Sequence of chain 2.A:
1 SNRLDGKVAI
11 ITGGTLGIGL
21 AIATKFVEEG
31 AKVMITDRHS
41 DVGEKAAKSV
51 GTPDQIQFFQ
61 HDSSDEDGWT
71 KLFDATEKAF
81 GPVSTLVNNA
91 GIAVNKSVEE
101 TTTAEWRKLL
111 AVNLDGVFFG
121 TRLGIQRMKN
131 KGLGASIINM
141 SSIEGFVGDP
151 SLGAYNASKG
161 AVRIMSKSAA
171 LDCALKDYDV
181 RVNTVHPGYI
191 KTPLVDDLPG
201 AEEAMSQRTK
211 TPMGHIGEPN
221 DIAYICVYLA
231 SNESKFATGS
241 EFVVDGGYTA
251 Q

Binding-site contacts:
Ligand atom C5 contacts residue MET205 of chain 2.A at 4.2 Å (hydrophobic).
Ligand atom C3 contacts residue ASN95 of chain 2.A at 3.1 Å.
Ligand atom C8 contacts residue NAD1 of chain 2.C at 3.5 Å.
Ligand atom C7 contacts residue TYR155 of chain 2.A at 4.2 Å (hydrophobic).
Ligand atom C8 contacts residue TYR189 of chain 2.A at 3.4 Å (hydrophobic).
Ligand atom C3 contacts residue ALA93 of chain 2.A at 3.6 Å (hydrophobic).
Ligand atom O1 contacts residue LEU152 of chain 2.A at 3.8 Å.
Ligand atom O1 contacts residue TYR155 of chain 2.A at 3.1 Å.
Ligand atom C2 contacts residue ASN95 of chain 2.A at 4.0 Å.
Ligand atom C3 contacts residue LEU152 of chain 2.A at 4.2 Å (hydrophobic).
Ligand atom C8 contacts residue TYR155 of chain 2.A at 4.4 Å (hydrophobic).
Ligand atom C6 contacts residue TYR189 of chain 2.A at 3.5 Å (hydrophobic).
Ligand atom C7 contacts residue LEU152 of chain 2.A at 4.2 Å (hydrophobic).
Ligand atom C2 contacts residue ALA93 of chain 2.A at 3.5 Å (hydrophobic).
Ligand atom C4 contacts residue ASN95 of chain 2.A at 3.5 Å.
Ligand atom C6 contacts residue MET205 of chain 2.A at 4.3 Å (hydrophobic).
Ligand atom C7 contacts residue TYR189 of chain 2.A at 4.1 Å (hydrophobic).
Ligand atom C2 contacts residue LEU152 of chain 2.A at 3.8 Å (hydrophobic).
Ligand atom C1 contacts residue TYR189 of chain 2.A at 4.2 Å (hydrophobic).
Ligand atom C5 contacts residue TYR189 of chain 2.A at 4.4 Å (hydrophobic).

A small-molecule ligand and the protein it binds are described below.
Small molecule (SMILES): CC(=O)c1ccccc1